Binding-site contacts:
Ligand atom O5 contacts residue GLU223 of chain 1.B at 3.5 Å (salt-bridge).
Ligand atom C12 contacts residue ASP263 of chain 1.B at 3.9 Å.
Ligand atom C8 contacts residue ASN202 of chain 1.B at 3.6 Å.
Ligand atom C26 contacts residue ASN202 of chain 1.B at 3.9 Å.
Ligand atom O5 contacts residue GLN229 of chain 1.B at 4.1 Å.
Ligand atom O6 contacts residue MET200 of chain 1.B at 3.4 Å.
Ligand atom C1 contacts residue GLN227 of chain 1.A at 4.0 Å.
Ligand atom C16 contacts residue MET200 of chain 1.B at 3.9 Å (hydrophobic).
Ligand atom O3 contacts residue ASP263 of chain 1.B at 3.2 Å (salt-bridge).
Ligand atom O3 contacts residue ARG261 of chain 1.B at 3.5 Å (salt-bridge).
Ligand atom C3 contacts residue ARG228 of chain 1.A at 3.8 Å.
Ligand atom C23 contacts residue MET200 of chain 1.B at 4.1 Å (hydrophobic).
Ligand atom C26 contacts residue MET200 of chain 1.B at 4.0 Å (hydrophobic).
Ligand atom C10 contacts residue ARG261 of chain 1.B at 4.1 Å.
Ligand atom C18 contacts residue ILE232 of chain 1.B at 3.8 Å (hydrophobic).
Ligand atom O6 contacts residue ARG220 of chain 1.B at 3.1 Å (salt-bridge).
Ligand atom C25 contacts residue ASP263 of chain 1.B at 3.9 Å.
Ligand atom C4 contacts residue ARG228 of chain 1.A at 3.8 Å.
Ligand atom O3 contacts residue MET200 of chain 1.B at 3.6 Å (h-bond).
Ligand atom C27 contacts residue ASN202 of chain 1.B at 3.7 Å.
Ligand atom C5 contacts residue GLN227 of chain 1.A at 3.9 Å.
Ligand atom O5 contacts residue ARG220 of chain 1.B at 3.8 Å.
Ligand atom C15 contacts residue MET200 of chain 1.B at 3.5 Å (hydrophobic).
Ligand atom C7 contacts residue ASN202 of chain 1.B at 4.0 Å.
Ligand atom C19 contacts residue ILE232 of chain 1.B at 4.0 Å (hydrophobic).
Ligand atom C4 contacts residue GLN227 of chain 1.A at 3.7 Å.
Ligand atom C23 contacts residue ARG220 of chain 1.B at 3.8 Å.
Ligand atom C22 contacts residue ILE232 of chain 1.B at 3.7 Å (hydrophobic).
Ligand atom C2 contacts residue GLN227 of chain 1.A at 3.7 Å.
Ligand atom C25 contacts residue MET200 of chain 1.B at 3.2 Å (hydrophobic).
Ligand atom C17 contacts residue ILE232 of chain 1.B at 3.6 Å (hydrophobic).
Ligand atom C11 contacts residue ARG261 of chain 1.B at 3.8 Å.
Ligand atom C9 contacts residue ASN202 of chain 1.B at 3.8 Å.
Ligand atom C3 contacts residue GLN227 of chain 1.A at 3.4 Å.
Ligand atom C24 contacts residue MET200 of chain 1.B at 3.3 Å (hydrophobic).
Ligand atom N contacts residue ASN202 of chain 1.B at 3.7 Å.
Ligand atom C21 contacts residue ILE232 of chain 1.B at 4.1 Å (hydrophobic).
Ligand atom O2 contacts residue MET224 of chain 1.A at 3.9 Å.
Ligand atom C12 contacts residue MET200 of chain 1.B at 3.6 Å (hydrophobic).
Ligand atom C6 contacts residue GLN227 of chain 1.A at 4.1 Å.

The protein below binds the small molecule below.
Small molecule (SMILES): O=C(Nc1ccccc1C(=O)O)c1ccc(Oc2ccc(C(=O)Nc3ccccc3C(=O)O)cc2)cc1

Sequence of chain 1.A:
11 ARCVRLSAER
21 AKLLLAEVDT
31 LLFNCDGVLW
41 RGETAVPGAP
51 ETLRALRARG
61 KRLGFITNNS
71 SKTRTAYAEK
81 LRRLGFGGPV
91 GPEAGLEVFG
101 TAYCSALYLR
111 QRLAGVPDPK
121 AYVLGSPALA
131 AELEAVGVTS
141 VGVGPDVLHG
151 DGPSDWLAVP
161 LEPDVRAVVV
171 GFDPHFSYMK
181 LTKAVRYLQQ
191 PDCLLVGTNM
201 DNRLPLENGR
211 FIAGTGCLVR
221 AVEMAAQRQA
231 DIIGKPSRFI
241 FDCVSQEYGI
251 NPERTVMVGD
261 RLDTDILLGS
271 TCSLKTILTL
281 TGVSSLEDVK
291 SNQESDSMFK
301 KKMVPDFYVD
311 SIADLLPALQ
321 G

Sequence of chain 1.B:
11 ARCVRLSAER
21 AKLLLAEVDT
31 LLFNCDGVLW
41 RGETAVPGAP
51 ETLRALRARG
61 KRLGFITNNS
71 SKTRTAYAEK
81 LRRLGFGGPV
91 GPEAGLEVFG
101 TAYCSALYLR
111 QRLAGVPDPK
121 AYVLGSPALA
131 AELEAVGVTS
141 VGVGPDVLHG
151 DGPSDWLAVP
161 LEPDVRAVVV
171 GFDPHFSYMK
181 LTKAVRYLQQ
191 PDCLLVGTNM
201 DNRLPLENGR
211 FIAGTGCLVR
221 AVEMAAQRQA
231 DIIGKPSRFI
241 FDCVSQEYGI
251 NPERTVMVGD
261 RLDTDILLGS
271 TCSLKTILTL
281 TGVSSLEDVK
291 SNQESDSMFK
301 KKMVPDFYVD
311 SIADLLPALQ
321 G